A small-molecule ligand and the protein it binds are described below.
Small molecule (SMILES): CCCCCC(=O)OC[C@H](COP(=O)(O)OCC[N+](C)(C)C)OC(=O)CCCCC

Sequence of chain 1.B:
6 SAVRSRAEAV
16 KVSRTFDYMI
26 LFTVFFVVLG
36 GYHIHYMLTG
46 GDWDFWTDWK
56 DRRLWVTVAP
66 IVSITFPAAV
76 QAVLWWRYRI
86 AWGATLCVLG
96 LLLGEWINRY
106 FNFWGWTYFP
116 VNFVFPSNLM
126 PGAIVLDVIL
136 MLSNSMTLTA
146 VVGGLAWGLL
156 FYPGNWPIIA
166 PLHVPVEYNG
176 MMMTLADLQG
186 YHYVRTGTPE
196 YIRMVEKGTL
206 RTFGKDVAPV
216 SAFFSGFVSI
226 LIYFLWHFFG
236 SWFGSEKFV

Binding-site contacts:
Ligand atom OAH contacts residue LYS210 of chain 1.B at 3.1 Å.
Ligand atom CAE contacts residue THR261 of chain 1.A at 3.7 Å.
Ligand atom CAB contacts residue PHE218 of chain 1.B at 4.1 Å (hydrophobic).
Ligand atom CAU contacts residue LYS210 of chain 1.B at 4.2 Å.
Ligand atom OAY contacts residue TYR157 of chain 1.B at 3.8 Å.
Ligand atom CAR contacts residue ALA217 of chain 1.B at 4.3 Å (hydrophobic).
Ligand atom OAI contacts residue PRO214 of chain 1.B at 4.4 Å.
Ligand atom CAE contacts residue ASN255 of chain 1.A at 4.5 Å.
Ligand atom OAI contacts residue LYS210 of chain 1.B at 3.1 Å.
Ligand atom CAD contacts residue TRP161 of chain 1.B at 3.9 Å (hydrophobic).
Ligand atom CAU contacts residue ALA213 of chain 1.B at 3.9 Å (hydrophobic).
Ligand atom CBB contacts residue ALA213 of chain 1.B at 4.2 Å (hydrophobic).
Ligand atom OAG contacts residue PRO158 of chain 1.B at 3.7 Å.
Ligand atom OAX contacts residue ALA213 of chain 1.B at 4.3 Å.
Ligand atom CAO contacts residue PRO158 of chain 1.B at 3.6 Å (hydrophobic).
Ligand atom OAH contacts residue ARG57 of chain 1.B at 4.5 Å.
Ligand atom CAQ contacts residue MET251 of chain 1.A at 3.6 Å (hydrophobic).
Ligand atom OAY contacts residue ALA213 of chain 1.B at 3.4 Å.
Ligand atom OAX contacts residue LYS210 of chain 1.B at 3.9 Å.
Ligand atom CBA contacts residue ALA213 of chain 1.B at 4.3 Å (hydrophobic).
Ligand atom CBB contacts residue TYR157 of chain 1.B at 4.5 Å (hydrophobic).
Ligand atom CAU contacts residue PRO214 of chain 1.B at 3.9 Å (hydrophobic).
Ligand atom OAV contacts residue MET251 of chain 1.A at 3.9 Å.
Ligand atom CAL contacts residue PRO158 of chain 1.B at 4.5 Å (hydrophobic).
Ligand atom NBC contacts residue TRP161 of chain 1.B at 4.2 Å.
Ligand atom CAC contacts residue MET251 of chain 1.A at 4.4 Å (hydrophobic).
Ligand atom OAY contacts residue PRO214 of chain 1.B at 4.0 Å.
Ligand atom CAK contacts residue LEU154 of chain 1.B at 4.0 Å (hydrophobic).
Ligand atom CBA contacts residue TYR157 of chain 1.B at 3.7 Å (hydrophobic).
Ligand atom CAR contacts residue PRO214 of chain 1.B at 3.8 Å (hydrophobic).
Ligand atom CAE contacts residue TRP161 of chain 1.B at 3.8 Å (hydrophobic).
Ligand atom CAK contacts residue PRO158 of chain 1.B at 4.3 Å (hydrophobic).
Ligand atom PBD contacts residue LYS210 of chain 1.B at 3.5 Å.
Ligand atom CAC contacts residue TRP161 of chain 1.B at 3.9 Å (hydrophobic).
Ligand atom OAG contacts residue TYR157 of chain 1.B at 3.4 Å.
Ligand atom CAR contacts residue ALA213 of chain 1.B at 4.2 Å (hydrophobic).
Ligand atom CAO contacts residue LEU154 of chain 1.B at 4.1 Å (hydrophobic).
Ligand atom CAZ contacts residue MET251 of chain 1.A at 4.1 Å (hydrophobic).
Ligand atom CAM contacts residue PHE218 of chain 1.B at 4.4 Å (hydrophobic).
Ligand atom CAC contacts residue ASN255 of chain 1.A at 3.4 Å.

Sequence of chain 1.A:
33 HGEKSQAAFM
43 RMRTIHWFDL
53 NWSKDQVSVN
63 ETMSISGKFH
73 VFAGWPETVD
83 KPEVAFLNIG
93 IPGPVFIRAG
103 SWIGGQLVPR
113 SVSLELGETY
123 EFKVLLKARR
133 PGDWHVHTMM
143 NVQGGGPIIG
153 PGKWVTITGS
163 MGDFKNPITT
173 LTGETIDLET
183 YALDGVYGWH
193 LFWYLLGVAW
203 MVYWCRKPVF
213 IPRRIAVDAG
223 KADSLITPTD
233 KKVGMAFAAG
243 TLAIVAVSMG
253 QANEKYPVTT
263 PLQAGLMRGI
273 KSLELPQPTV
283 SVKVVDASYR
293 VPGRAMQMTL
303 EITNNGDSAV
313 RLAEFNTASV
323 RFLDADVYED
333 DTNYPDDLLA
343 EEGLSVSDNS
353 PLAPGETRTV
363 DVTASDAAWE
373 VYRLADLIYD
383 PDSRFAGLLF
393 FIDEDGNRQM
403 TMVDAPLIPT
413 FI